Sequence of chain 1.I:
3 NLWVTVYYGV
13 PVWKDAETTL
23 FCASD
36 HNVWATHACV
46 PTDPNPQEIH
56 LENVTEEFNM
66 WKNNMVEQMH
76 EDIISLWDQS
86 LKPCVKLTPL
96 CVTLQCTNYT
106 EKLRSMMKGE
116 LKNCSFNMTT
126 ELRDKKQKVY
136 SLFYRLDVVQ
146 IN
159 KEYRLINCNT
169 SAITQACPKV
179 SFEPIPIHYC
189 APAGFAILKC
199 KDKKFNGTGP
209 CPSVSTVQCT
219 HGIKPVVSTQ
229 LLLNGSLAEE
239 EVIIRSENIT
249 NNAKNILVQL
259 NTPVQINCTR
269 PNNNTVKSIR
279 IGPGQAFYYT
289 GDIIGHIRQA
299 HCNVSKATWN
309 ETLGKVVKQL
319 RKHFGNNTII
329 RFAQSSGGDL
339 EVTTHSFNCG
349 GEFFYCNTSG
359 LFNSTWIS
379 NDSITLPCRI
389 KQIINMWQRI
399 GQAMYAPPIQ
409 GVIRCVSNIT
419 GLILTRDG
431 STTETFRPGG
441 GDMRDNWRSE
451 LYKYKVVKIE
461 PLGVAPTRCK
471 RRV

The small molecule below binds the protein below.
Small molecule (SMILES): CC(=O)N[C@@H]1[C@@H](O)[C@H](O)[C@@H](CO)O[C@H]1O

Binding-site contacts:
Ligand atom C2 contacts residue ASN271 of chain 1.I at 2.5 Å.
Ligand atom C7 contacts residue ASN271 of chain 1.I at 3.5 Å.
Ligand atom C4 contacts residue ASN271 of chain 1.I at 4.2 Å.
Ligand atom C1 contacts residue ASN271 of chain 1.I at 1.4 Å.
Ligand atom C7 contacts residue VAL410 of chain 1.I at 4.4 Å (hydrophobic).
Ligand atom C3 contacts residue ASN271 of chain 1.I at 3.8 Å.
Ligand atom O5 contacts residue ILE292 of chain 1.I at 3.0 Å.
Ligand atom N2 contacts residue ASN271 of chain 1.I at 2.9 Å (h-bond).
Ligand atom C6 contacts residue ILE292 of chain 1.I at 3.5 Å (hydrophobic).
Ligand atom O7 contacts residue ASN271 of chain 1.I at 3.7 Å.
Ligand atom C5 contacts residue ASN271 of chain 1.I at 3.7 Å.
Ligand atom C1 contacts residue ILE292 of chain 1.I at 3.7 Å (hydrophobic).
Ligand atom C5 contacts residue ILE292 of chain 1.I at 3.5 Å (hydrophobic).
Ligand atom C8 contacts residue ASN271 of chain 1.I at 4.2 Å.
Ligand atom C8 contacts residue GLY409 of chain 1.I at 4.1 Å.
Ligand atom C8 contacts residue VAL410 of chain 1.I at 3.6 Å (hydrophobic).
Ligand atom O5 contacts residue ASN271 of chain 1.I at 2.4 Å (h-bond).